Binding-site contacts:
Ligand atom C8 contacts residue ASN46 of chain 1.A at 4.3 Å.
Ligand atom O4 contacts residue LYS80 of chain 1.A at 4.2 Å.
Ligand atom C4 contacts residue ASN46 of chain 1.A at 4.4 Å.
Ligand atom C8 contacts residue LYS80 of chain 1.A at 4.2 Å.
Ligand atom C7 contacts residue SER81 of chain 1.A at 4.0 Å.
Ligand atom O5 contacts residue ASN46 of chain 1.A at 2.5 Å (h-bond).
Ligand atom C7 contacts residue LYS80 of chain 1.A at 4.2 Å.
Ligand atom C4 contacts residue SER81 of chain 1.A at 4.3 Å.
Ligand atom O7 contacts residue LYS80 of chain 1.A at 3.7 Å.
Ligand atom N2 contacts residue ASN46 of chain 1.A at 2.8 Å (h-bond).
Ligand atom C7 contacts residue ASN46 of chain 1.A at 3.1 Å.
Ligand atom C5 contacts residue ASN46 of chain 1.A at 3.8 Å.
Ligand atom O3 contacts residue SER81 of chain 1.A at 4.0 Å.
Ligand atom O7 contacts residue SER81 of chain 1.A at 3.0 Å (h-bond).
Ligand atom C6 contacts residue LYS80 of chain 1.A at 4.3 Å.
Ligand atom C5 contacts residue CYS79 of chain 1.A at 3.8 Å (hydrophobic).
Ligand atom C3 contacts residue ASN46 of chain 1.A at 3.9 Å.
Ligand atom C1 contacts residue CYS79 of chain 1.A at 4.4 Å (hydrophobic).
Ligand atom C2 contacts residue ASN46 of chain 1.A at 2.5 Å.
Ligand atom C8 contacts residue CYS79 of chain 1.A at 4.1 Å (hydrophobic).
Ligand atom O5 contacts residue CYS79 of chain 1.A at 4.0 Å.
Ligand atom O4 contacts residue SER81 of chain 1.A at 3.6 Å.
Ligand atom C6 contacts residue CYS79 of chain 1.A at 3.3 Å (hydrophobic).
Ligand atom C5 contacts residue SER81 of chain 1.A at 4.3 Å.
Ligand atom C5 contacts residue LYS80 of chain 1.A at 4.0 Å.
Ligand atom O7 contacts residue ASN46 of chain 1.A at 3.1 Å (h-bond).
Ligand atom C3 contacts residue SER81 of chain 1.A at 4.0 Å.
Ligand atom C1 contacts residue ASN46 of chain 1.A at 1.5 Å.

The protein below binds the small molecule below.
Small molecule (SMILES): CC(=O)N[C@H]1[C@H](O[C@H]2[C@H](O)[C@@H](NC(C)=O)CO[C@@H]2CO)O[C@H](CO)[C@@H](O)[C@@H]1O

Sequence of chain 1.A:
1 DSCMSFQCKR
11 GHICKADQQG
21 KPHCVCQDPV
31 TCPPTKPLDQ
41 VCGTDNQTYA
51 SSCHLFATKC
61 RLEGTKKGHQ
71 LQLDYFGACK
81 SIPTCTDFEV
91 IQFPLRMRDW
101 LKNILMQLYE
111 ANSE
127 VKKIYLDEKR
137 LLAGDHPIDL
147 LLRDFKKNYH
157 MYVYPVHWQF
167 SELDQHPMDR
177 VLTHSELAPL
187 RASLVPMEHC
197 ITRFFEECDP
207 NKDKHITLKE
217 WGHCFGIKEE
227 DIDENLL